This small molecule binds to this protein.
Small molecule (SMILES): N#Cc1cc(Br)ccc1Oc1ccc(Cl)cc1O

Sequence of chain 1.G:
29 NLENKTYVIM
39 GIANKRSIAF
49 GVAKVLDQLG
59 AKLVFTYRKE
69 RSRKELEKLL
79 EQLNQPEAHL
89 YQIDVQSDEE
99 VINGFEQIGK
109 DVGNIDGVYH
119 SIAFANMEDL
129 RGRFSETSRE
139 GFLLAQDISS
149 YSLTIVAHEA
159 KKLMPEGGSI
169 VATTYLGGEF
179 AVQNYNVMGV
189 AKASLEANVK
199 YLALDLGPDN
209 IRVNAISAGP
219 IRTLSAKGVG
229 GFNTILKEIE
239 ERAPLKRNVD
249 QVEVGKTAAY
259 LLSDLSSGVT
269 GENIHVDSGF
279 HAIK

Binding-site contacts:
Ligand atom O1 contacts residue NAP1 of chain 1.AA at 3.3 Å (h-bond).
Ligand atom C5 contacts residue SER223 of chain 1.G at 3.8 Å.
Ligand atom C11 contacts residue TYR173 of chain 1.G at 3.9 Å (hydrophobic).
Ligand atom C2 contacts residue MET186 of chain 1.G at 4.0 Å (hydrophobic).
Ligand atom CL1 contacts residue TYR173 of chain 1.G at 3.6 Å.
Ligand atom C6 contacts residue SER223 of chain 1.G at 3.8 Å.
Ligand atom C1 contacts residue NAP1 of chain 1.AA at 3.7 Å.
Ligand atom C7 contacts residue NAP1 of chain 1.AA at 3.9 Å.
Ligand atom C11 contacts residue NAP1 of chain 1.AA at 3.3 Å.
Ligand atom C11 contacts residue TYR183 of chain 1.G at 3.7 Å (hydrophobic).
Ligand atom C7 contacts residue SER223 of chain 1.G at 3.8 Å.
Ligand atom C1 contacts residue ALA121 of chain 1.G at 3.6 Å (hydrophobic).
Ligand atom C3 contacts residue ALA121 of chain 1.G at 3.9 Å (hydrophobic).
Ligand atom C9 contacts residue ALA224 of chain 1.G at 3.6 Å (hydrophobic).
Ligand atom C10 contacts residue NAP1 of chain 1.AA at 3.4 Å.
Ligand atom O2 contacts residue NAP1 of chain 1.AA at 2.6 Å (h-bond).
Ligand atom C13 contacts residue ALA224 of chain 1.G at 4.0 Å (hydrophobic).
Ligand atom CL1 contacts residue PHE230 of chain 1.G at 4.0 Å.
Ligand atom C3 contacts residue MET186 of chain 1.G at 3.6 Å (hydrophobic).
Ligand atom C8 contacts residue NAP1 of chain 1.AA at 3.5 Å.
Ligand atom C1 contacts residue SER223 of chain 1.G at 3.3 Å.
Ligand atom C6 contacts residue VAL227 of chain 1.G at 3.7 Å (hydrophobic).
Ligand atom BR1 contacts residue LEU128 of chain 1.G at 3.6 Å.
Ligand atom C5 contacts residue MET186 of chain 1.G at 3.8 Å (hydrophobic).
Ligand atom BR1 contacts residue ALA123 of chain 1.G at 3.0 Å.
Ligand atom C3 contacts residue SER223 of chain 1.G at 3.8 Å.
Ligand atom C2 contacts residue SER223 of chain 1.G at 3.4 Å.
Ligand atom N1 contacts residue ALA121 of chain 1.G at 3.4 Å (h-bond).
Ligand atom C13 contacts residue VAL227 of chain 1.G at 3.7 Å (hydrophobic).
Ligand atom C10 contacts residue TYR183 of chain 1.G at 3.6 Å (hydrophobic).
Ligand atom O2 contacts residue TYR183 of chain 1.G at 2.7 Å (h-bond).
Ligand atom CL1 contacts residue NAP1 of chain 1.AA at 3.5 Å.
Ligand atom C9 contacts residue NAP1 of chain 1.AA at 3.5 Å.
Ligand atom C4 contacts residue MET186 of chain 1.G at 3.5 Å (hydrophobic).
Ligand atom C13 contacts residue NAP1 of chain 1.AA at 3.1 Å.
Ligand atom N1 contacts residue SER223 of chain 1.G at 3.7 Å.
Ligand atom N1 contacts residue NAP1 of chain 1.AA at 3.2 Å.
Ligand atom C9 contacts residue VAL227 of chain 1.G at 3.8 Å (hydrophobic).
Ligand atom C12 contacts residue NAP1 of chain 1.AA at 3.2 Å.
Ligand atom C5 contacts residue LEU128 of chain 1.G at 4.0 Å (hydrophobic).